A protein and the small-molecule ligand that binds it are described below.
Small molecule (SMILES): CC(=O)N[C@@H]1[C@@H](O)[C@H](O)[C@@H](CO)O[C@H]1O

Binding-site contacts:
Ligand atom C8 contacts residue PHE90 of chain 49.A at 3.9 Å (hydrophobic).
Ligand atom C4 contacts residue ASN67 of chain 49.A at 4.2 Å.
Ligand atom C5 contacts residue ASN67 of chain 49.A at 3.7 Å.
Ligand atom C8 contacts residue MET118 of chain 49.A at 4.3 Å (hydrophobic).
Ligand atom C3 contacts residue ASN67 of chain 49.A at 3.8 Å.
Ligand atom N2 contacts residue ASN67 of chain 49.A at 2.9 Å (h-bond).
Ligand atom C1 contacts residue ASN67 of chain 49.A at 1.4 Å.
Ligand atom C8 contacts residue ASN67 of chain 49.A at 4.2 Å.
Ligand atom C2 contacts residue ASN67 of chain 49.A at 2.5 Å.
Ligand atom O7 contacts residue ASN67 of chain 49.A at 4.1 Å.
Ligand atom C7 contacts residue ASN67 of chain 49.A at 3.7 Å.
Ligand atom O5 contacts residue ASN67 of chain 49.A at 2.4 Å (h-bond).

Sequence of chain 49.A:
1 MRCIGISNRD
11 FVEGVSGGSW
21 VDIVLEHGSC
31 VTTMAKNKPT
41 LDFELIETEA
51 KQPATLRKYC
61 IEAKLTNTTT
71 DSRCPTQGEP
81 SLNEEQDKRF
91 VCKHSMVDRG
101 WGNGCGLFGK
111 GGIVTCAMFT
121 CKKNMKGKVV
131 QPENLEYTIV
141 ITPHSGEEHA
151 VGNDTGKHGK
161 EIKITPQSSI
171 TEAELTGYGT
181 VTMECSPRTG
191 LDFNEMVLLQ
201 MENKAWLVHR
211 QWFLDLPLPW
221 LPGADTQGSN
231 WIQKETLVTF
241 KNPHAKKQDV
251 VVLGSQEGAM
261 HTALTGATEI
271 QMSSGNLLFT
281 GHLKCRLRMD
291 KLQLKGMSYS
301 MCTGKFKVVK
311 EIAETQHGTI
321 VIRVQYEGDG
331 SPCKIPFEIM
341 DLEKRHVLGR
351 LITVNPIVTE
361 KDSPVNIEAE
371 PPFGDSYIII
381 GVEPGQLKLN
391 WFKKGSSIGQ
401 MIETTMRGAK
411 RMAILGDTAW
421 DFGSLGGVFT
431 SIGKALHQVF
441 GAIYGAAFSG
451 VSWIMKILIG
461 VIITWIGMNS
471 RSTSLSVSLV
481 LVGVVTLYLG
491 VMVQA